Sequence of chain 1.J:
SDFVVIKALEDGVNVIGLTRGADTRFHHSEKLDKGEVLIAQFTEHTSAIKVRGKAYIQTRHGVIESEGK

Binding-site contacts:
Ligand atom CZ2 contacts residue ALA44 of chain 1.J at 3.9 Å (hydrophobic).
Ligand atom NE1 contacts residue GLN45 of chain 1.J at 2.8 Å (h-bond).
Ligand atom N contacts residue ASP27 of chain 1.I at 3.2 Å (salt-bridge).
Ligand atom C contacts residue GLY25 of chain 1.I at 3.5 Å.
Ligand atom CG contacts residue SER51 of chain 1.I at 3.9 Å.
Ligand atom N contacts residue THR28 of chain 1.I at 2.8 Å (h-bond).
Ligand atom CE2 contacts residue ALA44 of chain 1.J at 4.0 Å (hydrophobic).
Ligand atom O contacts residue THR47 of chain 1.J at 3.6 Å.
Ligand atom N contacts residue THR23 of chain 1.I at 2.8 Å (h-bond).
Ligand atom CD1 contacts residue GLN45 of chain 1.J at 3.5 Å.
Ligand atom O contacts residue ARG24 of chain 1.I at 3.5 Å.
Ligand atom CB contacts residue SER51 of chain 1.I at 3.4 Å.
Ligand atom N contacts residue GLY25 of chain 1.I at 2.8 Å (h-bond).
Ligand atom O contacts residue SER51 of chain 1.I at 2.9 Å (h-bond).
Ligand atom CD2 contacts residue THR50 of chain 1.J at 4.0 Å.
Ligand atom CZ3 contacts residue GLY21 of chain 1.J at 3.7 Å.
Ligand atom CZ2 contacts residue THR50 of chain 1.J at 3.8 Å.
Ligand atom CA contacts residue THR28 of chain 1.I at 3.2 Å.
Ligand atom CH2 contacts residue GLY21 of chain 1.J at 3.6 Å.
Ligand atom CB contacts residue THR28 of chain 1.I at 3.5 Å.
Ligand atom O contacts residue GLY25 of chain 1.I at 3.1 Å (h-bond).
Ligand atom NE1 contacts residue ALA44 of chain 1.J at 3.9 Å.
Ligand atom C contacts residue THR50 of chain 1.J at 3.8 Å.
Ligand atom N contacts residue ARG24 of chain 1.I at 4.0 Å.
Ligand atom CB contacts residue THR23 of chain 1.I at 3.8 Å.
Ligand atom CA contacts residue GLY25 of chain 1.I at 3.6 Å.
Ligand atom CD1 contacts residue SER51 of chain 1.I at 3.5 Å.
Ligand atom CA contacts residue THR23 of chain 1.I at 3.8 Å.
Ligand atom CZ2 contacts residue ILE53 of chain 1.J at 3.8 Å (hydrophobic).
Ligand atom C contacts residue THR47 of chain 1.J at 3.5 Å.
Ligand atom CA contacts residue SER51 of chain 1.I at 4.0 Å.
Ligand atom C contacts residue SER51 of chain 1.I at 3.6 Å.
Ligand atom OXT contacts residue HIS49 of chain 1.J at 3.7 Å.
Ligand atom OXT contacts residue THR47 of chain 1.J at 2.6 Å (h-bond).
Ligand atom CE2 contacts residue GLN45 of chain 1.J at 3.9 Å.
Ligand atom OXT contacts residue GLY25 of chain 1.I at 4.0 Å.
Ligand atom CE3 contacts residue HIS32 of chain 1.J at 4.0 Å.
Ligand atom OXT contacts residue THR50 of chain 1.J at 2.6 Å (h-bond).
Ligand atom O contacts residue THR23 of chain 1.I at 4.0 Å.
Ligand atom CD1 contacts residue THR47 of chain 1.J at 3.8 Å.

Sequence of chain 1.I:
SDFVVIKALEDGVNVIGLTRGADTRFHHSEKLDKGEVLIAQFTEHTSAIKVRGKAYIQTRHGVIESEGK

This protein binds this small molecule.
Small molecule (SMILES): N[C@@H](Cc1c[nH]c2ccccc12)C(=O)O